Binding-site contacts:
Ligand atom OP2 contacts residue ALA771 of chain 1.A at 4.0 Å.
Ligand atom P contacts residue GLU775 of chain 1.A at 3.6 Å.
Ligand atom OP1 contacts residue HIS772 of chain 1.A at 3.3 Å (h-bond).
Ligand atom N3 contacts residue PHE644 of chain 1.A at 3.8 Å.
Ligand atom OP2 contacts residue LYS741 of chain 1.A at 4.5 Å.
Ligand atom C2 contacts residue PHE644 of chain 1.A at 4.4 Å (hydrophobic).
Ligand atom C4 contacts residue PHE644 of chain 1.A at 4.4 Å (hydrophobic).
Ligand atom OP1 contacts residue LYS741 of chain 1.A at 4.0 Å.
Ligand atom OP2 contacts residue GLU775 of chain 1.A at 4.0 Å.
Ligand atom O5' contacts residue LYS704 of chain 1.A at 3.5 Å.
Ligand atom C5' contacts residue LYS704 of chain 1.A at 3.7 Å.
Ligand atom P contacts residue LYS704 of chain 1.A at 4.2 Å.
Ligand atom O2 contacts residue PHE644 of chain 1.A at 4.4 Å.
Ligand atom OP1 contacts residue LYS704 of chain 1.A at 3.9 Å.
Ligand atom O4 contacts residue PHE644 of chain 1.A at 4.0 Å.
Ligand atom P contacts residue ALA771 of chain 1.A at 4.1 Å.
Ligand atom OP1 contacts residue ALA771 of chain 1.A at 3.3 Å.
Ligand atom O3' contacts residue GLU775 of chain 1.A at 3.6 Å.
Ligand atom OP2 contacts residue LYS704 of chain 1.A at 4.4 Å.
Ligand atom OP1 contacts residue GLU775 of chain 1.A at 2.9 Å (salt-bridge).
Ligand atom C4' contacts residue LYS704 of chain 1.A at 4.2 Å.

Sequence of chain 1.A:
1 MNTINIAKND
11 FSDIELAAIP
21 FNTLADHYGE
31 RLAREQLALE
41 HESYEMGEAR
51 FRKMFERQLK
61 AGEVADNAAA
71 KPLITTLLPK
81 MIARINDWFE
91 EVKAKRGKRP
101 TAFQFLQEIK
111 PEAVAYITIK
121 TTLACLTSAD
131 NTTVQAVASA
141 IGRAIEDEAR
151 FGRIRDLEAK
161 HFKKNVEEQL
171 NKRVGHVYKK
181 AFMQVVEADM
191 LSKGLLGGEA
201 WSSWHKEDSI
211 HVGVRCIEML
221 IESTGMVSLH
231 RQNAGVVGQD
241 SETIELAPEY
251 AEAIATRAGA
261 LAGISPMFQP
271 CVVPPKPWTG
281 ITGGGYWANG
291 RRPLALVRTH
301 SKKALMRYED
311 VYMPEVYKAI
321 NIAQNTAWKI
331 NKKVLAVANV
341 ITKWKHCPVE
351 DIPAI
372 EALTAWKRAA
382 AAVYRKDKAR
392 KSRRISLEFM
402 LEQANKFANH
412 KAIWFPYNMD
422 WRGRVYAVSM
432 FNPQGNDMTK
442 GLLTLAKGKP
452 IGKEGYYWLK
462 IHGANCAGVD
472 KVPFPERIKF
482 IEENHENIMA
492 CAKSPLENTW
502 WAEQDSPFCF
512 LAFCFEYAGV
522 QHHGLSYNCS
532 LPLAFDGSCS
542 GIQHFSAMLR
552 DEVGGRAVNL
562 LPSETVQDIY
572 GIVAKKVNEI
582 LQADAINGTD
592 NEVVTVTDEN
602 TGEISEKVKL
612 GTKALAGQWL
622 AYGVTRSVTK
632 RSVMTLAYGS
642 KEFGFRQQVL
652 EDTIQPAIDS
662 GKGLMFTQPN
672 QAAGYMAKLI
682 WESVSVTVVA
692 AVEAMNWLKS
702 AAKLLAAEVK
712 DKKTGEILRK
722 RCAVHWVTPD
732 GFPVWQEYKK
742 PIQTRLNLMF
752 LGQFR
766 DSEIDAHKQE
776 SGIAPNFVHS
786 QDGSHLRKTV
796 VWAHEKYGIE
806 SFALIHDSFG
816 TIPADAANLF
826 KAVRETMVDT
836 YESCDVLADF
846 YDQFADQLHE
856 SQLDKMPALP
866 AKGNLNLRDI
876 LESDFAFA

A small-molecule ligand and the protein it binds are described below.
Small molecule (SMILES): Cc1cn([C@H]2C[C@H](O[P](=O)(O)OC[C@H]3O[C@@H](n4ccc(N)nc4=O)C[C@@H]3O[P](=O)(O)OC[C@H]3O[C@@H](n4cnc5c(=O)nc(N)[nH]c54)C[C@@H]3O[P](=O)(O)OC[C@H]3O[C@@H](n4cnc5c(N)ncnc54)C[C@@H]3O[P](=O)(O)OC[C@H]3O[C@@H](n4cc(C)c(=O)[nH]c4=O)C[C@@H]3O[P](=O)(O)OC[C@H]3O[C@@H](n4cc(C)c(=O)[nH]c4=O)C[C@@H]3O[P](=O)(O)OC[C@H]3O[C@@H](n4ccc(N)nc4=O)C[C@@H]3O)[C@@H](COP(=O)=O)O2)c(=O)[nH]c1=O